This protein binds this small molecule.
Small molecule (SMILES): CC(=O)N[C@@H]1[C@@H](O)[C@H](O)[C@@H](CO)O[C@H]1O

Sequence of chain 41.N:
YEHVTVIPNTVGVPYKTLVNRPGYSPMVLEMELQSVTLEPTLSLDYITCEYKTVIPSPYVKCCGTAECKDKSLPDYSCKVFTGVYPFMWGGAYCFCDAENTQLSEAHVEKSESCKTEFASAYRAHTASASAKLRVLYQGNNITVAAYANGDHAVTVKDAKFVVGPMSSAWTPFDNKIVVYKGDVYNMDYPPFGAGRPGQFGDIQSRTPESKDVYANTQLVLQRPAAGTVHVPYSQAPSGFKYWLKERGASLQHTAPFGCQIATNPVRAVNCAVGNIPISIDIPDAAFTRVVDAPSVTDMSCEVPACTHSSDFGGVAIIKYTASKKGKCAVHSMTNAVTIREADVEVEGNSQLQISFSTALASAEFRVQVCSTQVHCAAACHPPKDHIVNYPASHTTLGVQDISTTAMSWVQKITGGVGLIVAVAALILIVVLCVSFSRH

Sequence of chain 41.O:
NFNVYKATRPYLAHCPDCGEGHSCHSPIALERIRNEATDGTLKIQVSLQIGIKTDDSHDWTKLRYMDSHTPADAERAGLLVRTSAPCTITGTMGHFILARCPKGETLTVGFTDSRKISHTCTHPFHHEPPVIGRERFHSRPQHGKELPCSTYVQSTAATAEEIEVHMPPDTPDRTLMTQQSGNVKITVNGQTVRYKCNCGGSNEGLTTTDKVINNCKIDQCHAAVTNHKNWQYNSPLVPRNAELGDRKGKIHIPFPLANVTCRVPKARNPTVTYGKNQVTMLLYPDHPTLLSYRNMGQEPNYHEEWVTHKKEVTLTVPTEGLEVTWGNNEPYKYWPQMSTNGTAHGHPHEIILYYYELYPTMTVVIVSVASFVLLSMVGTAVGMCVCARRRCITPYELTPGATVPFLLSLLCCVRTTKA

Binding-site contacts:
Ligand atom C8 contacts residue ASN259 of chain 41.O at 4.2 Å.
Ligand atom O3 contacts residue LYS115 of chain 41.N at 3.6 Å (salt-bridge).
Ligand atom C1 contacts residue ASN259 of chain 41.O at 1.4 Å.
Ligand atom C3 contacts residue ASN259 of chain 41.O at 3.7 Å.
Ligand atom O4 contacts residue LYS181 of chain 41.N at 2.7 Å (salt-bridge).
Ligand atom O6 contacts residue LYS181 of chain 41.N at 3.4 Å (salt-bridge).
Ligand atom C2 contacts residue ASN259 of chain 41.O at 2.4 Å.
Ligand atom C4 contacts residue ASN259 of chain 41.O at 4.2 Å.
Ligand atom C5 contacts residue ASN259 of chain 41.O at 3.7 Å.
Ligand atom C8 contacts residue ALA258 of chain 41.O at 3.7 Å (hydrophobic).
Ligand atom C5 contacts residue LYS181 of chain 41.N at 3.4 Å.
Ligand atom C7 contacts residue ASN259 of chain 41.O at 3.2 Å.
Ligand atom C8 contacts residue THR116 of chain 41.N at 4.3 Å.
Ligand atom C3 contacts residue LYS115 of chain 41.N at 4.3 Å.
Ligand atom O4 contacts residue PHE118 of chain 41.N at 4.1 Å.
Ligand atom C6 contacts residue LYS181 of chain 41.N at 3.4 Å.
Ligand atom N2 contacts residue THR116 of chain 41.N at 4.1 Å.
Ligand atom N2 contacts residue ASN259 of chain 41.O at 2.8 Å (h-bond).
Ligand atom O7 contacts residue ASN259 of chain 41.O at 3.2 Å (h-bond).
Ligand atom C8 contacts residue LEU257 of chain 41.O at 4.1 Å (hydrophobic).
Ligand atom C4 contacts residue LYS181 of chain 41.N at 3.6 Å.
Ligand atom O5 contacts residue ASN259 of chain 41.O at 2.3 Å (h-bond).